This protein binds this small molecule.
Small molecule (SMILES): CC(=O)N[C@@H]1[C@@H](O)[C@H](O)[C@@H](CO)O[C@H]1O

Sequence of chain 1.B:
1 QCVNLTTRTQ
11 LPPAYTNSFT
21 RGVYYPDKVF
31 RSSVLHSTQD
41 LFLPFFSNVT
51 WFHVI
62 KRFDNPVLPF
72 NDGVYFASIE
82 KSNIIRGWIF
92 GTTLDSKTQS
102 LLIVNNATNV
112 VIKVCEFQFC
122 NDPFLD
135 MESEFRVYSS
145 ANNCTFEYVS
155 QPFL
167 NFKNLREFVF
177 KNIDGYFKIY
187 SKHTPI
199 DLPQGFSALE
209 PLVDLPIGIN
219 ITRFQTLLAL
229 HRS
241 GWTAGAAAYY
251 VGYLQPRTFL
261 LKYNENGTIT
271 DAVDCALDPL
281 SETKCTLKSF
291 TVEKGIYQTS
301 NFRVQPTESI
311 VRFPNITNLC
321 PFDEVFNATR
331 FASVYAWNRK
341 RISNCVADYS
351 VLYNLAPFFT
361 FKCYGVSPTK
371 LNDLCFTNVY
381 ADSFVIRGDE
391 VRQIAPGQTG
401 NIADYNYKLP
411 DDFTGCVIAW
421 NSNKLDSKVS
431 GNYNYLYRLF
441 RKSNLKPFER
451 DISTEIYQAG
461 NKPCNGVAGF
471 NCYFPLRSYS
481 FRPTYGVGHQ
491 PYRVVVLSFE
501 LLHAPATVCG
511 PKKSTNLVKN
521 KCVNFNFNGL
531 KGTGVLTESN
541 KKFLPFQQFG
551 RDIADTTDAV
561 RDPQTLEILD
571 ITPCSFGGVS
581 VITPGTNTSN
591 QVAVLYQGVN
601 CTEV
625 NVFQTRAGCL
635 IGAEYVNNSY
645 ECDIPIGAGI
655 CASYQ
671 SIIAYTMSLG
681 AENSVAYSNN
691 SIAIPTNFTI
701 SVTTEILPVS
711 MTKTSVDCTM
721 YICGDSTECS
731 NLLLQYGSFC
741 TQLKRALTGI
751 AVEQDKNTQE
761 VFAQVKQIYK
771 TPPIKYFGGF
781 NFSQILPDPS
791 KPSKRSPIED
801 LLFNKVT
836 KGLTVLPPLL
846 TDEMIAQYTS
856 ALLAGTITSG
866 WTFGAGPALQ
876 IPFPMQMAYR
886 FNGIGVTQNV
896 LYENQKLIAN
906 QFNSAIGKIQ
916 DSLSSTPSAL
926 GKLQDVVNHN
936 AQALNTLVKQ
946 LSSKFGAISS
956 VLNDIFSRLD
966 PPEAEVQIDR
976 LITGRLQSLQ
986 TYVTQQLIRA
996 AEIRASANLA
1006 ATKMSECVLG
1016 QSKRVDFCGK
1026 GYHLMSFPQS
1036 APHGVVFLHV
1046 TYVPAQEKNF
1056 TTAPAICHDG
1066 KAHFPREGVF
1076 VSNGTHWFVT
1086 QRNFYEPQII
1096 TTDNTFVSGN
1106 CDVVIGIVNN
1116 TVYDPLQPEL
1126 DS

Binding-site contacts:
Ligand atom C8 contacts residue ILE774 of chain 1.A at 4.5 Å (hydrophobic).
Ligand atom N2 contacts residue ASN689 of chain 1.B at 2.9 Å (h-bond).
Ligand atom C8 contacts residue ASN689 of chain 1.B at 4.5 Å.
Ligand atom C7 contacts residue ASN689 of chain 1.B at 3.4 Å.
Ligand atom C4 contacts residue TYR776 of chain 1.A at 4.0 Å (hydrophobic).
Ligand atom O3 contacts residue TYR776 of chain 1.A at 4.2 Å.
Ligand atom C3 contacts residue TYR776 of chain 1.A at 3.6 Å (hydrophobic).
Ligand atom C3 contacts residue ASN689 of chain 1.B at 3.8 Å.
Ligand atom C5 contacts residue TYR776 of chain 1.A at 4.2 Å (hydrophobic).
Ligand atom O5 contacts residue ASN689 of chain 1.B at 2.4 Å (h-bond).
Ligand atom O6 contacts residue GLY1111 of chain 1.B at 4.4 Å.
Ligand atom C5 contacts residue ASN689 of chain 1.B at 3.7 Å.
Ligand atom C1 contacts residue ASN689 of chain 1.B at 1.4 Å.
Ligand atom O4 contacts residue TYR776 of chain 1.A at 3.3 Å (h-bond).
Ligand atom C2 contacts residue ASN689 of chain 1.B at 2.5 Å.
Ligand atom O7 contacts residue ASN689 of chain 1.B at 3.5 Å (h-bond).
Ligand atom C4 contacts residue ASN689 of chain 1.B at 4.2 Å.

Sequence of chain 1.A:
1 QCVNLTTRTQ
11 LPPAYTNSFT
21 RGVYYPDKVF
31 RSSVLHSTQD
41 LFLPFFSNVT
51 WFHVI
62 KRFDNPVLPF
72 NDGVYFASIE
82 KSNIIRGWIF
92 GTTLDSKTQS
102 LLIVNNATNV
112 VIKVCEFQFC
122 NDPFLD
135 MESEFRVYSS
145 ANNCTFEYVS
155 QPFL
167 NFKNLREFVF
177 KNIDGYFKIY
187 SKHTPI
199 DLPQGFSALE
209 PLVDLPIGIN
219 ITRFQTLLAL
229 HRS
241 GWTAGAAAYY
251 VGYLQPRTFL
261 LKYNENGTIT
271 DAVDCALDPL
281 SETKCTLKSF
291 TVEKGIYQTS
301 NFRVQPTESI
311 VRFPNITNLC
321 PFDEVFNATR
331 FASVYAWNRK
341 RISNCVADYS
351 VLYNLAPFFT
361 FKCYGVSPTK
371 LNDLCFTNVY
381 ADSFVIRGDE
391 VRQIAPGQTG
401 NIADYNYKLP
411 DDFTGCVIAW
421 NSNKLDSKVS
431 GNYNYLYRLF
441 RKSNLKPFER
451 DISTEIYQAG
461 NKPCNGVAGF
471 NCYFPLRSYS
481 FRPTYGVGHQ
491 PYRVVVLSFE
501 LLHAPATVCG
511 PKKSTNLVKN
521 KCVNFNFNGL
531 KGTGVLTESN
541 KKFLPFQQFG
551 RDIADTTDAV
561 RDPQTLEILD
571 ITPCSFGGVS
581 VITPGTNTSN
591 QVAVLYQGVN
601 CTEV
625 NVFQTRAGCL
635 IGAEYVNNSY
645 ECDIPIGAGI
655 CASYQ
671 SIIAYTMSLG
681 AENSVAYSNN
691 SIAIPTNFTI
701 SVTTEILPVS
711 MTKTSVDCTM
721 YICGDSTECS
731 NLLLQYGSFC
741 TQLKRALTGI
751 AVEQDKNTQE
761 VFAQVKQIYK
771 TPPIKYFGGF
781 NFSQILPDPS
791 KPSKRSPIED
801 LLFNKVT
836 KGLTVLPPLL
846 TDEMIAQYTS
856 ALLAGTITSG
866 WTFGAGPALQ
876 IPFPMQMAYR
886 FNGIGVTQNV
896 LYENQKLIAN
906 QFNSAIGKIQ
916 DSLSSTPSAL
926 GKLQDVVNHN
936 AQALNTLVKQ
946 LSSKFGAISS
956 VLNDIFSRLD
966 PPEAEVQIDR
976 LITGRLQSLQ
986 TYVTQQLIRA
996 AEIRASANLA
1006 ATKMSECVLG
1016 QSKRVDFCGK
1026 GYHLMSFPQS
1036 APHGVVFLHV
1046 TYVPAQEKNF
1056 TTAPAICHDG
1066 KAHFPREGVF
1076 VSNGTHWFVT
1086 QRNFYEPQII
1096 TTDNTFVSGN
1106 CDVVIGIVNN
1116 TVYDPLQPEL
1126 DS